Sequence of chain 1.A:
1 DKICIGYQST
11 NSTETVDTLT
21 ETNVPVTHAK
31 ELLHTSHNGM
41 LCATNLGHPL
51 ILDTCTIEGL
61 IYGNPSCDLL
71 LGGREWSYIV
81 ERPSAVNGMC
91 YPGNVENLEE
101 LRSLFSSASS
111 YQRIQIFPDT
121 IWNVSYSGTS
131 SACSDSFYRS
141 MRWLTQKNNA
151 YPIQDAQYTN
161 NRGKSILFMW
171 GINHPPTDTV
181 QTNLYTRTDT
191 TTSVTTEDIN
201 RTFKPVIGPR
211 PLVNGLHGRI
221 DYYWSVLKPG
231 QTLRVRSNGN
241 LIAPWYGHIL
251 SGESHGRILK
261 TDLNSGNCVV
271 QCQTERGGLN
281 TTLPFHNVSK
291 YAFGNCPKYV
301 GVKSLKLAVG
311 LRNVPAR

The protein below binds the small molecule below.
Small molecule (SMILES): CC(=O)N[C@H]1[C@H](O[C@H]2[C@@H](O)[C@@H](CO)O[C@@H](O[C@H]3[C@H](O)[C@@H](O)[C@H](O)O[C@@H]3CO)[C@@H]2O)O[C@H](CO)[C@@H](O[C@@H]2O[C@H](CO[C@]3(C(=O)O)C[C@H](O)[C@@H](NC(C)=O)[C@H]([C@H](O)[C@H](O)CO)O3)[C@H](O)[C@H](O)[C@H]2O)[C@@H]1O

Binding-site contacts:
Ligand atom C11 contacts residue GLY128 of chain 1.A at 3.5 Å.
Ligand atom C4 contacts residue THR129 of chain 1.A at 3.1 Å.
Ligand atom O1 contacts residue SER127 of chain 1.A at 2.9 Å (h-bond).
Ligand atom O2 contacts residue SER127 of chain 1.A at 2.7 Å (h-bond).
Ligand atom C2 contacts residue SER127 of chain 1.A at 3.1 Å.
Ligand atom O6 contacts residue GLY128 of chain 1.A at 3.4 Å.
Ligand atom C11 contacts residue THR145 of chain 1.A at 3.8 Å.
Ligand atom O6 contacts residue GLN146 of chain 1.A at 2.7 Å (h-bond).
Ligand atom C11 contacts residue TRP143 of chain 1.A at 3.8 Å (hydrophobic).
Ligand atom C9 contacts residue TYR91 of chain 1.A at 3.7 Å (hydrophobic).
Ligand atom O1A contacts residue SER131 of chain 1.A at 2.8 Å (h-bond).
Ligand atom C5 contacts residue THR129 of chain 1.A at 3.5 Å.
Ligand atom C6 contacts residue GLN146 of chain 1.A at 2.9 Å.
Ligand atom O4 contacts residue ASN183 of chain 1.A at 3.6 Å.
Ligand atom O1B contacts residue SER130 of chain 1.A at 3.1 Å (h-bond).
Ligand atom O5 contacts residue SER127 of chain 1.A at 3.6 Å (h-bond).
Ligand atom C1 contacts residue SER130 of chain 1.A at 3.7 Å.
Ligand atom C5 contacts residue LEU184 of chain 1.A at 3.4 Å (hydrophobic).
Ligand atom O8 contacts residue TRP143 of chain 1.A at 3.7 Å.
Ligand atom C6 contacts residue LEU184 of chain 1.A at 3.5 Å (hydrophobic).
Ligand atom C8 contacts residue TYR91 of chain 1.A at 3.8 Å (hydrophobic).
Ligand atom O9 contacts residue PRO176 of chain 1.A at 3.6 Å.
Ligand atom C4 contacts residue LEU184 of chain 1.A at 3.7 Å (hydrophobic).
Ligand atom O9 contacts residue TYR91 of chain 1.A at 3.5 Å (h-bond).
Ligand atom O6 contacts residue ASN183 of chain 1.A at 3.8 Å.
Ligand atom O8 contacts residue TYR91 of chain 1.A at 2.8 Å (h-bond).
Ligand atom C9 contacts residue VAL180 of chain 1.A at 3.8 Å (hydrophobic).
Ligand atom N5 contacts residue THR129 of chain 1.A at 2.8 Å (h-bond).
Ligand atom C6 contacts residue VAL180 of chain 1.A at 3.5 Å (hydrophobic).
Ligand atom O9 contacts residue VAL180 of chain 1.A at 3.8 Å.
Ligand atom C6 contacts residue ASN183 of chain 1.A at 3.8 Å.
Ligand atom O6 contacts residue VAL180 of chain 1.A at 3.4 Å.
Ligand atom O3 contacts residue SER125 of chain 1.A at 2.9 Å (h-bond).
Ligand atom C1 contacts residue SER127 of chain 1.A at 3.6 Å.
Ligand atom O4 contacts residue THR129 of chain 1.A at 3.5 Å (h-bond).
Ligand atom O6 contacts residue THR129 of chain 1.A at 2.6 Å (h-bond).
Ligand atom O10 contacts residue LEU184 of chain 1.A at 3.2 Å.
Ligand atom O6 contacts residue THR145 of chain 1.A at 3.1 Å (h-bond).
Ligand atom C7 contacts residue TRP143 of chain 1.A at 3.7 Å (hydrophobic).
Ligand atom O1A contacts residue SER130 of chain 1.A at 3.4 Å.